Sequence of chain 46.E:
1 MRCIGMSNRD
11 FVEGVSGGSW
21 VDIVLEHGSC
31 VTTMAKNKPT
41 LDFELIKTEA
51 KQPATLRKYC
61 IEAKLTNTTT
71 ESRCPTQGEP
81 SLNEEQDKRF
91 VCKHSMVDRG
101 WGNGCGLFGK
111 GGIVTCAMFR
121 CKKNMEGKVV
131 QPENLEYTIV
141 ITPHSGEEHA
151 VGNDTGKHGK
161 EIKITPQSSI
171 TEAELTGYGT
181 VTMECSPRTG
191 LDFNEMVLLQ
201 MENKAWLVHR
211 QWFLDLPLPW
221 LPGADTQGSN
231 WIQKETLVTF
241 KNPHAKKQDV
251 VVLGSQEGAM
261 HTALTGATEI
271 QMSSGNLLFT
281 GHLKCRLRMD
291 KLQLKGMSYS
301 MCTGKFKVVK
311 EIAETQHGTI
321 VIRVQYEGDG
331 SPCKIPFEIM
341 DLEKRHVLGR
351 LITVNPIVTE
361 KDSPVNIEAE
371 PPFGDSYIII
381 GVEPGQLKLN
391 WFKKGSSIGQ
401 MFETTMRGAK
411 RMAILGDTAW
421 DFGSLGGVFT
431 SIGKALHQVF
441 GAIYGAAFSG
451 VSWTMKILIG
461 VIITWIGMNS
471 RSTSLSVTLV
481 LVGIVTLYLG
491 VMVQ

Binding-site contacts:
Ligand atom C2 contacts residue ASN67 of chain 47.C at 2.5 Å.
Ligand atom C7 contacts residue PHE90 of chain 47.C at 4.2 Å (hydrophobic).
Ligand atom C7 contacts residue MET118 of chain 47.C at 4.0 Å (hydrophobic).
Ligand atom C1 contacts residue MET118 of chain 47.C at 4.1 Å (hydrophobic).
Ligand atom C1 contacts residue ASN67 of chain 47.C at 1.4 Å.
Ligand atom O5 contacts residue ASN67 of chain 47.C at 2.4 Å (h-bond).
Ligand atom C8 contacts residue PHE90 of chain 47.C at 3.7 Å (hydrophobic).
Ligand atom C8 contacts residue ASN67 of chain 47.C at 4.4 Å.
Ligand atom C7 contacts residue SER300 of chain 46.E at 3.4 Å.
Ligand atom C8 contacts residue ARG89 of chain 47.C at 3.3 Å.
Ligand atom N2 contacts residue SER300 of chain 46.E at 3.9 Å.
Ligand atom O7 contacts residue SER300 of chain 46.E at 4.3 Å.
Ligand atom C4 contacts residue ASN67 of chain 47.C at 4.2 Å.
Ligand atom N2 contacts residue ASN67 of chain 47.C at 2.9 Å (h-bond).
Ligand atom N2 contacts residue MET118 of chain 47.C at 3.6 Å.
Ligand atom O7 contacts residue PHE90 of chain 47.C at 4.4 Å.
Ligand atom C2 contacts residue MET118 of chain 47.C at 4.5 Å (hydrophobic).
Ligand atom C8 contacts residue MET118 of chain 47.C at 3.8 Å (hydrophobic).
Ligand atom C5 contacts residue ASN67 of chain 47.C at 3.7 Å.
Ligand atom O7 contacts residue ASN67 of chain 47.C at 3.3 Å (h-bond).
Ligand atom C8 contacts residue SER300 of chain 46.E at 1.9 Å.
Ligand atom C7 contacts residue ASN67 of chain 47.C at 3.3 Å.
Ligand atom C3 contacts residue ASN67 of chain 47.C at 3.8 Å.

The protein below binds the small molecule below.
Small molecule (SMILES): CC(=O)N[C@@H]1[C@@H](O)[C@H](O)[C@@H](CO)O[C@H]1O

Sequence of chain 47.C:
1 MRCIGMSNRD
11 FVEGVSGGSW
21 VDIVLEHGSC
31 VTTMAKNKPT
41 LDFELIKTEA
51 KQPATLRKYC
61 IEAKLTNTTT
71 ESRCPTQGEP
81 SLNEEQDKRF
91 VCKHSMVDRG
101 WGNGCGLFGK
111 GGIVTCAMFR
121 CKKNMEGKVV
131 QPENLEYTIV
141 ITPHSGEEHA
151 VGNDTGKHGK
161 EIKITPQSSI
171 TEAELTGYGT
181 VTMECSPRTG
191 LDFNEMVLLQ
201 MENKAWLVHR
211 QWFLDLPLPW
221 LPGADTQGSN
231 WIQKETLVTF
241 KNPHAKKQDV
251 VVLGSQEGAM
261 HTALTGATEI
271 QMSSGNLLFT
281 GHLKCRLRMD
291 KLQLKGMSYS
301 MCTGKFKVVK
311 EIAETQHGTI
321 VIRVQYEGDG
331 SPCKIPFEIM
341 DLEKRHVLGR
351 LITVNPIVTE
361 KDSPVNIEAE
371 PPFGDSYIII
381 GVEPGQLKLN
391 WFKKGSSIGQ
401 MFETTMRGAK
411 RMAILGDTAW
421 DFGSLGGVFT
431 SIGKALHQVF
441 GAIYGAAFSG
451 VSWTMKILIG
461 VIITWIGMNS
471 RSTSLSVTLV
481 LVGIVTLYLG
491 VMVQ